Sequence of chain 1.C:
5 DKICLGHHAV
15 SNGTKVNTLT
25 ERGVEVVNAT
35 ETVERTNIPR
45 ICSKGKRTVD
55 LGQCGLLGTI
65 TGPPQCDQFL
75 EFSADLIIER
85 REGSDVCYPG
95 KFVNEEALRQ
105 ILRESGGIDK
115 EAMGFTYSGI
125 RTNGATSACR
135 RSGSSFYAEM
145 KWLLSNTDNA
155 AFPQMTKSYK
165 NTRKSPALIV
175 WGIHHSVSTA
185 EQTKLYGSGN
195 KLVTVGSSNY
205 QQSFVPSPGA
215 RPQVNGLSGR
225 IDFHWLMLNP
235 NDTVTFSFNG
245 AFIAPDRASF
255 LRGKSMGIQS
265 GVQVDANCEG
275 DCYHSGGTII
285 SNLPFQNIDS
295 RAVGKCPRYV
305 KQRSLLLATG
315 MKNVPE

Sequence of chain 1.D:
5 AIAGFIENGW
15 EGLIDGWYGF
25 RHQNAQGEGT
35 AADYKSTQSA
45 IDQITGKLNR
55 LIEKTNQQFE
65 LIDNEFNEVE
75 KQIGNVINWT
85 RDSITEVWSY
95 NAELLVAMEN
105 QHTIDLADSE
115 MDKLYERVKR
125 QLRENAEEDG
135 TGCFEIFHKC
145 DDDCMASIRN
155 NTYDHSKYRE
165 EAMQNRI

This small molecule binds to this protein.
Small molecule (SMILES): CC(=O)N[C@H]1[C@H](O[C@H]2[C@H](O)[C@@H](NC(C)=O)CO[C@@H]2CO)O[C@H](CO)[C@@H](O[C@@H]2O[C@H](CO)[C@@H](O)[C@H](O)[C@@H]2O)[C@@H]1O

Binding-site contacts:
Ligand atom C8 contacts residue NAG2 of chain 1.P at 4.3 Å.
Ligand atom O6 contacts residue THR313 of chain 1.C at 3.8 Å.
Ligand atom C2 contacts residue ASN32 of chain 1.C at 2.5 Å.
Ligand atom C4 contacts residue ASN32 of chain 1.C at 4.2 Å.
Ligand atom O6 contacts residue THR34 of chain 1.C at 3.2 Å.
Ligand atom N2 contacts residue NAG1 of chain 1.P at 3.9 Å.
Ligand atom O7 contacts residue ASN32 of chain 1.C at 4.0 Å.
Ligand atom C5 contacts residue ASN32 of chain 1.C at 3.6 Å.
Ligand atom C5 contacts residue THR313 of chain 1.C at 4.2 Å.
Ligand atom N2 contacts residue ASN32 of chain 1.C at 3.0 Å (h-bond).
Ligand atom O5 contacts residue THR313 of chain 1.C at 3.1 Å (h-bond).
Ligand atom C7 contacts residue NAG1 of chain 1.P at 4.5 Å.
Ligand atom C6 contacts residue LEU52 of chain 1.D at 4.2 Å (hydrophobic).
Ligand atom C8 contacts residue THR34 of chain 1.C at 3.5 Å.
Ligand atom C6 contacts residue THR313 of chain 1.C at 4.0 Å.
Ligand atom C1 contacts residue ASN32 of chain 1.C at 1.4 Å.
Ligand atom C7 contacts residue ASN32 of chain 1.C at 3.7 Å.
Ligand atom C6 contacts residue THR34 of chain 1.C at 4.4 Å.
Ligand atom C6 contacts residue ASN32 of chain 1.C at 4.5 Å.
Ligand atom C1 contacts residue THR313 of chain 1.C at 3.8 Å.
Ligand atom C8 contacts residue NAG1 of chain 1.P at 4.0 Å.
Ligand atom C3 contacts residue ASN32 of chain 1.C at 3.8 Å.
Ligand atom O6 contacts residue LEU52 of chain 1.D at 4.3 Å.
Ligand atom O5 contacts residue ASN32 of chain 1.C at 2.2 Å (h-bond).